Sequence of chain 1.B:
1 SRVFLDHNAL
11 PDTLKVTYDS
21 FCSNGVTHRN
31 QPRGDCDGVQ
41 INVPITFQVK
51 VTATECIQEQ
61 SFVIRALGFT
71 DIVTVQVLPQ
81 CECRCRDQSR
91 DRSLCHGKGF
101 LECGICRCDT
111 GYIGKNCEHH

The protein below binds the small molecule below.
Small molecule (SMILES): CC(=O)N[C@@H]1[C@@H](O)[C@H](O)[C@@H](CO)O[C@@H]1O

Binding-site contacts:
Ligand atom C6 contacts residue PHE21 of chain 1.B at 4.1 Å (hydrophobic).
Ligand atom C2 contacts residue ASN94 of chain 1.A at 2.8 Å.
Ligand atom N2 contacts residue ASN94 of chain 1.A at 2.9 Å (h-bond).
Ligand atom C1 contacts residue ASN94 of chain 1.A at 2.7 Å.
Ligand atom O3 contacts residue GLN48 of chain 1.B at 4.5 Å.
Ligand atom C7 contacts residue ASN94 of chain 1.A at 3.2 Å.
Ligand atom O7 contacts residue GLN48 of chain 1.B at 4.4 Å.
Ligand atom O1 contacts residue PHE21 of chain 1.B at 3.1 Å.
Ligand atom O7 contacts residue ASN94 of chain 1.A at 2.8 Å (h-bond).
Ligand atom O1 contacts residue GLN48 of chain 1.B at 2.9 Å (h-bond).
Ligand atom C3 contacts residue GLN48 of chain 1.B at 4.0 Å.
Ligand atom C3 contacts residue ASN94 of chain 1.A at 4.3 Å.
Ligand atom O1 contacts residue ASN94 of chain 1.A at 3.1 Å (h-bond).
Ligand atom O5 contacts residue PHE21 of chain 1.B at 4.1 Å.
Ligand atom N2 contacts residue GLN48 of chain 1.B at 2.7 Å (h-bond).
Ligand atom C1 contacts residue PHE21 of chain 1.B at 4.1 Å (hydrophobic).
Ligand atom C2 contacts residue GLN48 of chain 1.B at 3.7 Å.
Ligand atom C5 contacts residue PHE21 of chain 1.B at 3.9 Å (hydrophobic).
Ligand atom C7 contacts residue GLN48 of chain 1.B at 3.4 Å.
Ligand atom C1 contacts residue GLN48 of chain 1.B at 4.0 Å.
Ligand atom C8 contacts residue GLN48 of chain 1.B at 3.5 Å.
Ligand atom O5 contacts residue ASN94 of chain 1.A at 3.5 Å (h-bond).

Sequence of chain 1.A:
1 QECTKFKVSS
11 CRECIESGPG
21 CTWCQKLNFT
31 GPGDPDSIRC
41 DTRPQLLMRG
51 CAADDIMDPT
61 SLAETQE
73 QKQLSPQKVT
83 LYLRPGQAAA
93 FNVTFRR